The protein below binds the small molecule below.
Small molecule (SMILES): NC(=O)c1cnc2[nH]ccc2c1NC1[C@@H]2CC3C[C@H]1CC(O)(C3)C2

Binding-site contacts:
Ligand atom N12 contacts residue ALA40 of chain 1.D at 3.9 Å.
Ligand atom C17 contacts residue LEU143 of chain 1.D at 3.9 Å (hydrophobic).
Ligand atom N7 contacts residue LEU15 of chain 1.D at 4.0 Å.
Ligand atom C1 contacts residue LEU143 of chain 1.D at 3.7 Å (hydrophobic).
Ligand atom N12 contacts residue GLU90 of chain 1.D at 3.0 Å (salt-bridge).
Ligand atom C3 contacts residue LEU15 of chain 1.D at 4.0 Å (hydrophobic).
Ligand atom C5 contacts residue LEU143 of chain 1.D at 3.6 Å (hydrophobic).
Ligand atom N4 contacts residue LEU92 of chain 1.D at 3.2 Å (h-bond).
Ligand atom C3 contacts residue GLU90 of chain 1.D at 3.8 Å.
Ligand atom C3 contacts residue ALA40 of chain 1.D at 3.5 Å (hydrophobic).
Ligand atom C15 contacts residue GLY16 of chain 1.D at 3.8 Å.
Ligand atom C5 contacts residue LEU15 of chain 1.D at 3.8 Å (hydrophobic).
Ligand atom N7 contacts residue LEU92 of chain 1.D at 3.2 Å (h-bond).
Ligand atom C8 contacts residue GLY95 of chain 1.D at 3.5 Å.
Ligand atom C3 contacts residue LEU92 of chain 1.D at 3.6 Å (hydrophobic).
Ligand atom C10 contacts residue GLU90 of chain 1.D at 4.0 Å.
Ligand atom N12 contacts residue MET89 of chain 1.D at 3.9 Å.
Ligand atom C14 contacts residue VAL23 of chain 1.D at 3.8 Å (hydrophobic).
Ligand atom C10 contacts residue ALA40 of chain 1.D at 3.6 Å (hydrophobic).
Ligand atom O11 contacts residue ALA40 of chain 1.D at 3.8 Å.
Ligand atom C21 contacts residue ASP154 of chain 1.D at 3.7 Å.
Ligand atom N7 contacts residue GLY95 of chain 1.D at 3.8 Å.
Ligand atom C23 contacts residue ARG140 of chain 1.D at 4.0 Å.
Ligand atom C19 contacts residue ASP154 of chain 1.D at 3.3 Å.
Ligand atom N12 contacts residue VAL71 of chain 1.D at 3.4 Å.
Ligand atom N13 contacts residue LEU143 of chain 1.D at 4.0 Å.
Ligand atom C6 contacts residue LEU92 of chain 1.D at 3.4 Å (hydrophobic).
Ligand atom N4 contacts residue TYR91 of chain 1.D at 3.6 Å.
Ligand atom N12 contacts residue LEU143 of chain 1.D at 3.7 Å.
Ligand atom C16 contacts residue ARG140 of chain 1.D at 4.0 Å.
Ligand atom C1 contacts residue LEU15 of chain 1.D at 4.0 Å (hydrophobic).
Ligand atom C6 contacts residue LEU15 of chain 1.D at 3.7 Å (hydrophobic).
Ligand atom N4 contacts residue LEU15 of chain 1.D at 3.9 Å.
Ligand atom C9 contacts residue LEU143 of chain 1.D at 3.9 Å (hydrophobic).
Ligand atom C10 contacts residue LEU143 of chain 1.D at 3.8 Å (hydrophobic).
Ligand atom C2 contacts residue LEU143 of chain 1.D at 3.6 Å (hydrophobic).
Ligand atom C21 contacts residue ASN141 of chain 1.D at 4.0 Å.
Ligand atom C22 contacts residue ASN141 of chain 1.D at 3.6 Å.
Ligand atom O11 contacts residue MET89 of chain 1.D at 3.2 Å.
Ligand atom C2 contacts residue ALA40 of chain 1.D at 3.8 Å (hydrophobic).

Sequence of chain 1.D:
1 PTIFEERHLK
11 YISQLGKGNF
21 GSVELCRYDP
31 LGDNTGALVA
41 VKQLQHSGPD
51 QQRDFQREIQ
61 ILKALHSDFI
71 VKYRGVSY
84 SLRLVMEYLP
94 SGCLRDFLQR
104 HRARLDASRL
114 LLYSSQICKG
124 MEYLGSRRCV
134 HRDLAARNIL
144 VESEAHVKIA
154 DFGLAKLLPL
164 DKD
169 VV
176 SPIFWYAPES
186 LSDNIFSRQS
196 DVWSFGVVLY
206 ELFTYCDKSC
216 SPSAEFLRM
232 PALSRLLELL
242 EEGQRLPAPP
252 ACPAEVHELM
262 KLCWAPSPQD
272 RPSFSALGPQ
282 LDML